Sequence of chain 60.A:
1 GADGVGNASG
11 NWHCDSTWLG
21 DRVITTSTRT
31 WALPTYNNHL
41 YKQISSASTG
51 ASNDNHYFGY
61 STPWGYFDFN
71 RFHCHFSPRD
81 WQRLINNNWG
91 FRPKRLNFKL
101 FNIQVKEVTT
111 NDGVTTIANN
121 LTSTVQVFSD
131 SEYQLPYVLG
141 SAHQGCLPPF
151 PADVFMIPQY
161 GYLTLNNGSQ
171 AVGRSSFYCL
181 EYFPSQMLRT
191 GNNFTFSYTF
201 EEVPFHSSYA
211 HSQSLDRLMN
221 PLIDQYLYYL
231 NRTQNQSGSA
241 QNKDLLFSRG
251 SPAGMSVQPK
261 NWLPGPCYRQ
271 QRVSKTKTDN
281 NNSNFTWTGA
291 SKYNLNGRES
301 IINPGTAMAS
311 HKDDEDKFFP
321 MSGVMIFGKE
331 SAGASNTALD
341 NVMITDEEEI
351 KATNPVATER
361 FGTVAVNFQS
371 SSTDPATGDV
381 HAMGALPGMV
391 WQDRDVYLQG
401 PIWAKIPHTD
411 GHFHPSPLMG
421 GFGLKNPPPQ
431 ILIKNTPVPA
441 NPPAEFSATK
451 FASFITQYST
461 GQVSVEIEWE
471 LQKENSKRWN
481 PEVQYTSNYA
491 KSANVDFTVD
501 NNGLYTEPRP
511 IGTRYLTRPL

Sequence of chain 18.A:
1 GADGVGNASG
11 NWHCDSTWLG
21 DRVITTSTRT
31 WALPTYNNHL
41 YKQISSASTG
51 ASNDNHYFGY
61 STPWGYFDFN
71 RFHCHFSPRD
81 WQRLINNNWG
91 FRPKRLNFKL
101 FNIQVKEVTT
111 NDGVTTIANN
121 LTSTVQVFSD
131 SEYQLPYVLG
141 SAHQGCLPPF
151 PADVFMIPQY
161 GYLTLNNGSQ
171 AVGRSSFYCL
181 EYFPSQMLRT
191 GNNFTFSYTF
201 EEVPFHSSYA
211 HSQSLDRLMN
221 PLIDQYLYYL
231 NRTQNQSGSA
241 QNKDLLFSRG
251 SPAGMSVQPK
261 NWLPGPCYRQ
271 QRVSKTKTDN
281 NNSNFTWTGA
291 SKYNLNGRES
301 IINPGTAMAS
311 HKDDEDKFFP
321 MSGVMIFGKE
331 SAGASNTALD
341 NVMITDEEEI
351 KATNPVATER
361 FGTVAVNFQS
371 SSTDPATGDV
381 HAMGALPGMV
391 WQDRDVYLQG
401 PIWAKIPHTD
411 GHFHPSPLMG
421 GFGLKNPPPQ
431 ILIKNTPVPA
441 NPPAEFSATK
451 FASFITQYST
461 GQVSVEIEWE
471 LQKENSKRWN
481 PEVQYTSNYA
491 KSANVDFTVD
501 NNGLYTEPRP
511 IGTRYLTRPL

Binding-site contacts:
Ligand atom C2 contacts residue THR286 of chain 18.A at 4.2 Å.
Ligand atom O1A contacts residue ASN231 of chain 60.A at 2.7 Å (h-bond).
Ligand atom C1 contacts residue ASN231 of chain 60.A at 3.6 Å.
Ligand atom C11 contacts residue GLY254 of chain 60.A at 3.6 Å.
Ligand atom C1 contacts residue ARG232 of chain 60.A at 3.6 Å.
Ligand atom O2 contacts residue TRP287 of chain 18.A at 4.5 Å.
Ligand atom O10 contacts residue SER256 of chain 60.A at 3.5 Å (h-bond).
Ligand atom O1B contacts residue ASN284 of chain 18.A at 3.7 Å.
Ligand atom O10 contacts residue ASN55 of chain 18.A at 3.4 Å (h-bond).
Ligand atom O2 contacts residue THR286 of chain 18.A at 4.0 Å.
Ligand atom O4 contacts residue TRP287 of chain 18.A at 4.1 Å.
Ligand atom C11 contacts residue SER256 of chain 60.A at 4.3 Å.
Ligand atom O2 contacts residue ARG232 of chain 60.A at 4.5 Å.
Ligand atom C10 contacts residue ASN55 of chain 18.A at 3.8 Å.
Ligand atom C11 contacts residue ASN55 of chain 18.A at 3.2 Å.
Ligand atom C1 contacts residue ASN284 of chain 18.A at 3.8 Å.
Ligand atom O1A contacts residue THR286 of chain 18.A at 4.2 Å.
Ligand atom O1A contacts residue ARG232 of chain 60.A at 3.5 Å.
Ligand atom C2 contacts residue ASN231 of chain 60.A at 4.0 Å.
Ligand atom C3 contacts residue ASN231 of chain 60.A at 3.9 Å.
Ligand atom C2 contacts residue ASN284 of chain 18.A at 3.9 Å.
Ligand atom C5 contacts residue ASN231 of chain 60.A at 4.5 Å.
Ligand atom C4 contacts residue ASN231 of chain 60.A at 3.5 Å.
Ligand atom C4 contacts residue VAL257 of chain 60.A at 4.4 Å (hydrophobic).
Ligand atom O2 contacts residue ASN284 of chain 18.A at 3.0 Å (h-bond).
Ligand atom O1B contacts residue ARG232 of chain 60.A at 2.5 Å (salt-bridge).
Ligand atom O1B contacts residue ASN231 of chain 60.A at 4.3 Å.
Ligand atom C3 contacts residue TRP287 of chain 18.A at 4.1 Å (hydrophobic).
Ligand atom O4 contacts residue VAL257 of chain 60.A at 3.1 Å.
Ligand atom O2 contacts residue ASN231 of chain 60.A at 4.2 Å.
Ligand atom C10 contacts residue SER256 of chain 60.A at 4.2 Å.
Ligand atom C3 contacts residue THR286 of chain 18.A at 3.5 Å.
Ligand atom C11 contacts residue ALA253 of chain 60.A at 3.6 Å (hydrophobic).
Ligand atom O4 contacts residue ASN231 of chain 60.A at 4.2 Å.
Ligand atom O1A contacts residue ASN284 of chain 18.A at 4.5 Å.
Ligand atom O10 contacts residue SER52 of chain 18.A at 4.4 Å.

This protein binds this small molecule.
Small molecule (SMILES): CC(=O)N[C@H]1[C@H]([C@H](O)[C@H](O)CO)O[C@@](O)(C(=O)O)C[C@@H]1O